Binding-site contacts:
Ligand atom O5 contacts residue ASN256 of chain 1.B at 2.4 Å (h-bond).
Ligand atom C8 contacts residue ASN256 of chain 1.B at 3.9 Å.
Ligand atom C1 contacts residue ASN256 of chain 1.B at 1.4 Å.
Ligand atom C2 contacts residue ASN256 of chain 1.B at 2.5 Å.
Ligand atom C7 contacts residue ASN254 of chain 1.B at 3.8 Å.
Ligand atom C4 contacts residue ASN256 of chain 1.B at 4.2 Å.
Ligand atom C8 contacts residue ASN254 of chain 1.B at 3.5 Å.
Ligand atom O7 contacts residue ASN254 of chain 1.B at 3.6 Å (h-bond).
Ligand atom C5 contacts residue ASN256 of chain 1.B at 3.7 Å.
Ligand atom C3 contacts residue ASN256 of chain 1.B at 3.8 Å.
Ligand atom N2 contacts residue ASN256 of chain 1.B at 2.9 Å (h-bond).
Ligand atom O7 contacts residue ASN256 of chain 1.B at 4.5 Å.
Ligand atom C7 contacts residue ASN256 of chain 1.B at 3.6 Å.

A small-molecule ligand and the protein it binds are described below.
Small molecule (SMILES): CC(=O)N[C@@H]1[C@@H](O)[C@H](O)[C@@H](CO)O[C@H]1O

Sequence of chain 1.B:
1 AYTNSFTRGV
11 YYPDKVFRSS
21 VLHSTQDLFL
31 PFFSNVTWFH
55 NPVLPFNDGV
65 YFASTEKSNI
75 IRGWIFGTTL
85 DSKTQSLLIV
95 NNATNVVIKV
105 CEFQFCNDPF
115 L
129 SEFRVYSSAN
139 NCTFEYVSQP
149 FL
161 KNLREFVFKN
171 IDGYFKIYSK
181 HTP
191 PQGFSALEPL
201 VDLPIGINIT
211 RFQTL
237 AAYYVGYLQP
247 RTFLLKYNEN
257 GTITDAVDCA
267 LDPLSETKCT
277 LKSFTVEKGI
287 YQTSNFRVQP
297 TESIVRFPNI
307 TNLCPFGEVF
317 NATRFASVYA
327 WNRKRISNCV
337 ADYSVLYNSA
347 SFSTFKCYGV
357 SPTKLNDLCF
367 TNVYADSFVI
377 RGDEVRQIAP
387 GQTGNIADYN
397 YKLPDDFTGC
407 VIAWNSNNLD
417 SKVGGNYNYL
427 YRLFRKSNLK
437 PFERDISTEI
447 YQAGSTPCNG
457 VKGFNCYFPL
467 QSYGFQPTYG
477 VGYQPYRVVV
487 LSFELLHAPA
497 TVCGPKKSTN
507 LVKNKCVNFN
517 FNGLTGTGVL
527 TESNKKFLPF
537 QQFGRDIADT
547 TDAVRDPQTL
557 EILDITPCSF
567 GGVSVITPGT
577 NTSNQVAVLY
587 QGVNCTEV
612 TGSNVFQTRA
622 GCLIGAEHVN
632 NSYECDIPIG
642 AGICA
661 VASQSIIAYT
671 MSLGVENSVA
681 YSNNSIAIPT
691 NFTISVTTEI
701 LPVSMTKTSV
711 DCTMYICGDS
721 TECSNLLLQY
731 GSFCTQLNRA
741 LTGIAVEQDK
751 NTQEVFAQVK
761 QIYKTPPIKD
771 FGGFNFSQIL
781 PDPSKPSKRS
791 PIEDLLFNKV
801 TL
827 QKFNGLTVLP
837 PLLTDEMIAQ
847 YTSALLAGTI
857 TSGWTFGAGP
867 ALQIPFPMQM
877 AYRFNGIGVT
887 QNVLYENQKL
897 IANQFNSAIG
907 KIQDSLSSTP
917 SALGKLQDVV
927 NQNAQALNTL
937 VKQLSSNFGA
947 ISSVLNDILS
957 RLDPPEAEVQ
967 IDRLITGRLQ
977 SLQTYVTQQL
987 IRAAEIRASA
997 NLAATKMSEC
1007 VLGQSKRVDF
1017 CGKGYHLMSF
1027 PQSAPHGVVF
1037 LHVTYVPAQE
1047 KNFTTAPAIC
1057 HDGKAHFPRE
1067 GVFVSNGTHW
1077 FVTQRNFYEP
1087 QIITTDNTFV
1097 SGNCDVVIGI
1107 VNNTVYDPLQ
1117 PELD